Sequence of chain 1.C:
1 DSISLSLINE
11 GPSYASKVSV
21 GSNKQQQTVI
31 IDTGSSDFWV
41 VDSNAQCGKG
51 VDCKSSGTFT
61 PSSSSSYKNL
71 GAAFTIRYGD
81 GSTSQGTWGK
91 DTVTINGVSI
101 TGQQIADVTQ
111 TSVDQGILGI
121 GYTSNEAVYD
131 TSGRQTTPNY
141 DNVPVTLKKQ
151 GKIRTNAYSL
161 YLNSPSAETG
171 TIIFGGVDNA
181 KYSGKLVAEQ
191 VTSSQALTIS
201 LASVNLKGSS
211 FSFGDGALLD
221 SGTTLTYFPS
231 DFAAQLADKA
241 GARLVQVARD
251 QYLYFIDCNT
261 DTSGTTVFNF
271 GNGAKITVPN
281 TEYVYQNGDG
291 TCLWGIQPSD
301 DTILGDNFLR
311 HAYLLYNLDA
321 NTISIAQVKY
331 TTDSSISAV

Binding-site contacts:
Ligand atom CD1 contacts residue GLY222 of chain 1.C at 3.6 Å.
Ligand atom O contacts residue GLY79 of chain 1.C at 3.2 Å (h-bond).
Ligand atom CG2 contacts residue SER13 of chain 1.C at 3.5 Å.
Ligand atom CE2 contacts residue ASP80 of chain 1.C at 3.6 Å.
Ligand atom C contacts residue TYR78 of chain 1.C at 3.6 Å (hydrophobic).
Ligand atom N contacts residue ASP80 of chain 1.C at 3.2 Å (salt-bridge).
Ligand atom CG2 contacts residue THR224 of chain 1.C at 3.5 Å.
Ligand atom CB contacts residue ASP80 of chain 1.C at 3.5 Å.
Ligand atom N contacts residue THR224 of chain 1.C at 2.8 Å (h-bond).
Ligand atom N contacts residue GLY34 of chain 1.C at 2.8 Å (h-bond).
Ligand atom CZ contacts residue ILE303 of chain 1.C at 3.6 Å (hydrophobic).
Ligand atom O contacts residue ASP80 of chain 1.C at 3.2 Å (salt-bridge).
Ligand atom CB contacts residue ASP32 of chain 1.C at 3.4 Å.
Ligand atom CA contacts residue ASP80 of chain 1.C at 3.4 Å.
Ligand atom CA contacts residue GLY222 of chain 1.C at 3.6 Å.
Ligand atom N contacts residue GLN195 of chain 1.C at 3.3 Å (h-bond).
Ligand atom N contacts residue GLY222 of chain 1.C at 2.9 Å (h-bond).
Ligand atom O contacts residue THR224 of chain 1.C at 3.0 Å (h-bond).
Ligand atom OH contacts residue ASP32 of chain 1.C at 2.5 Å (salt-bridge).
Ligand atom CD2 contacts residue TYR78 of chain 1.C at 3.6 Å (hydrophobic).
Ligand atom O contacts residue TYR78 of chain 1.C at 3.1 Å.
Ligand atom CB contacts residue GLY222 of chain 1.C at 3.3 Å.
Ligand atom O contacts residue THR223 of chain 1.C at 3.3 Å.
Ligand atom N contacts residue PGE1 of chain 1.W at 3.5 Å.
Ligand atom C contacts residue PGE1 of chain 1.W at 3.6 Å.
Ligand atom CH contacts residue ASP32 of chain 1.C at 3.4 Å.
Ligand atom OH contacts residue ASP220 of chain 1.C at 2.5 Å (salt-bridge).
Ligand atom OH contacts residue GLY222 of chain 1.C at 3.5 Å (h-bond).
Ligand atom CH contacts residue ASP220 of chain 1.C at 3.4 Å.
Ligand atom C2 contacts residue TYR285 of chain 1.C at 3.4 Å (hydrophobic).
Ligand atom O contacts residue GLY34 of chain 1.C at 3.6 Å (h-bond).
Ligand atom O contacts residue PGE1 of chain 1.W at 3.0 Å.
Ligand atom O contacts residue ASN125 of chain 1.C at 3.0 Å (h-bond).
Ligand atom CE2 contacts residue SER82 of chain 1.C at 3.2 Å.
Ligand atom O2 contacts residue THR224 of chain 1.C at 3.3 Å (h-bond).
Ligand atom CG1 contacts residue THR223 of chain 1.C at 3.4 Å.
Ligand atom CM contacts residue ASP220 of chain 1.C at 3.5 Å.
Ligand atom CA contacts residue THR223 of chain 1.C at 3.6 Å.
Ligand atom O contacts residue GLY79 of chain 1.C at 2.5 Å (h-bond).
Ligand atom O contacts residue TYR78 of chain 1.C at 3.5 Å.

The protein below binds the small molecule below.
Small molecule (SMILES): CC(C)[C@H](NC(=O)OC(C)(C)C)C(=O)N[C@H](C(=O)N[C@@H](Cc1ccccc1)[C@@H](O)CC(=O)N[C@@H](C)C(=O)N[C@@H](Cc1ccccc1)[C@@H](O)CC(N)=O)C(C)C